Sequence of chain 1.C:
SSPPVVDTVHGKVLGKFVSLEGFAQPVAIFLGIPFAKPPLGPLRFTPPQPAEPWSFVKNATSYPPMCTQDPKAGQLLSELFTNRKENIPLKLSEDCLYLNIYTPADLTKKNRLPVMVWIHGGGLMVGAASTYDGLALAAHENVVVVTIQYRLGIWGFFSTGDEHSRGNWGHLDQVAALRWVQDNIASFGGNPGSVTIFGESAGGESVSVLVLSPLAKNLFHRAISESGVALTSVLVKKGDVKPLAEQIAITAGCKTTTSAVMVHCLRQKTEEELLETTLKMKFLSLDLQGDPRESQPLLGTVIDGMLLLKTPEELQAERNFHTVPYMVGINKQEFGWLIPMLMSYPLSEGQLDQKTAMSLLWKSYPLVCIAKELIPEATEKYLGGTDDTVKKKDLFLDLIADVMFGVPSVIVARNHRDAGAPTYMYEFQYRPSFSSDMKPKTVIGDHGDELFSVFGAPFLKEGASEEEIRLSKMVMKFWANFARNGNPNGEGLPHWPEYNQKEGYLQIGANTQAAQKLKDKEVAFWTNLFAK

Sequence of chain 1.A:
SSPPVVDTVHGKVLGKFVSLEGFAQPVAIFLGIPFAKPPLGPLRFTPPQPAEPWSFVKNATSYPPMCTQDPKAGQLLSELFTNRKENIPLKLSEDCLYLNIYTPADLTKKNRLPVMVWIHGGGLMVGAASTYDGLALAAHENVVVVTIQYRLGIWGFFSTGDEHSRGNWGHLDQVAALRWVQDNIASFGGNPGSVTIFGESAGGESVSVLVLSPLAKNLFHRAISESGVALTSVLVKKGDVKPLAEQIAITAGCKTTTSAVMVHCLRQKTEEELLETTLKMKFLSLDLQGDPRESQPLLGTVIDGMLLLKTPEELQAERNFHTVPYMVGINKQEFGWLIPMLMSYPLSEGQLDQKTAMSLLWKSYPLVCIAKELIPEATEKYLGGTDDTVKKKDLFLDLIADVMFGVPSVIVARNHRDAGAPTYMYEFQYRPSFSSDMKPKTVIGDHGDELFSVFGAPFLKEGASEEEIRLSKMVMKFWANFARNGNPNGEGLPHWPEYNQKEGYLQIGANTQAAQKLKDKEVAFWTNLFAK

Binding-site contacts:
Ligand atom N5 contacts residue SER64 of chain 1.C at 4.3 Å.
Ligand atom O1A contacts residue ASN61 of chain 1.C at 3.9 Å.
Ligand atom O1A contacts residue LYS60 of chain 1.C at 3.6 Å.
Ligand atom C4 contacts residue LYS244 of chain 1.A at 4.2 Å.
Ligand atom O7 contacts residue ALA62 of chain 1.C at 4.4 Å.
Ligand atom C7 contacts residue ASN61 of chain 1.C at 4.4 Å.
Ligand atom O7 contacts residue GLY34 of chain 1.C at 3.7 Å.
Ligand atom O9 contacts residue TYR100 of chain 1.C at 4.4 Å.
Ligand atom C3 contacts residue LYS244 of chain 1.A at 4.1 Å.
Ligand atom C11 contacts residue LYS244 of chain 1.A at 2.8 Å.
Ligand atom O9 contacts residue SER64 of chain 1.C at 3.1 Å (h-bond).
Ligand atom O9 contacts residue PRO66 of chain 1.C at 3.9 Å.
Ligand atom C6 contacts residue ASN61 of chain 1.C at 4.1 Å.
Ligand atom C1 contacts residue ASN61 of chain 1.C at 3.9 Å.
Ligand atom N5 contacts residue LYS244 of chain 1.A at 4.5 Å.
Ligand atom C9 contacts residue SER64 of chain 1.C at 4.2 Å.
Ligand atom O9 contacts residue LEU33 of chain 1.C at 3.8 Å.
Ligand atom C1 contacts residue LYS60 of chain 1.C at 3.5 Å.
Ligand atom C11 contacts residue THR260 of chain 1.A at 4.4 Å.
Ligand atom O7 contacts residue SER64 of chain 1.C at 4.2 Å.
Ligand atom C7 contacts residue SER64 of chain 1.C at 4.5 Å.
Ligand atom O6 contacts residue ASN61 of chain 1.C at 2.8 Å (h-bond).
Ligand atom C9 contacts residue PRO66 of chain 1.C at 3.9 Å (hydrophobic).
Ligand atom O1B contacts residue LYS60 of chain 1.C at 2.9 Å (salt-bridge).
Ligand atom O7 contacts residue ASN61 of chain 1.C at 3.5 Å (h-bond).
Ligand atom O1B contacts residue ASN61 of chain 1.C at 4.2 Å.
Ligand atom C9 contacts residue GLY34 of chain 1.C at 4.2 Å.
Ligand atom O4 contacts residue SER64 of chain 1.C at 4.2 Å.
Ligand atom C9 contacts residue TYR100 of chain 1.C at 3.9 Å (hydrophobic).
Ligand atom C8 contacts residue TYR100 of chain 1.C at 4.3 Å (hydrophobic).
Ligand atom O7 contacts residue LEU33 of chain 1.C at 3.9 Å.
Ligand atom O9 contacts residue TYR65 of chain 1.C at 4.4 Å.
Ligand atom C2 contacts residue ASN61 of chain 1.C at 3.2 Å.
Ligand atom O2 contacts residue LYS60 of chain 1.C at 4.4 Å.
Ligand atom O9 contacts residue GLY34 of chain 1.C at 3.2 Å.
Ligand atom C10 contacts residue LYS244 of chain 1.A at 3.3 Å.
Ligand atom O10 contacts residue LYS244 of chain 1.A at 3.2 Å (salt-bridge).
Ligand atom C11 contacts residue SER261 of chain 1.A at 4.3 Å.
Ligand atom C5 contacts residue SER64 of chain 1.C at 4.0 Å.
Ligand atom O2 contacts residue ASN61 of chain 1.C at 2.6 Å (h-bond).

The small molecule below binds the protein below.
Small molecule (SMILES): CC(=O)N[C@H]1[C@H]([C@H](O)[C@H](O)CO)O[C@@](O)(C(=O)O)C[C@@H]1O